Binding-site contacts:
Ligand atom C contacts residue PHE484 of chain 1.A at 3.9 Å (hydrophobic).
Ligand atom N contacts residue SER688 of chain 1.A at 4.3 Å.
Ligand atom OXT contacts residue PHE484 of chain 1.A at 4.2 Å.
Ligand atom OXT contacts residue ARG523 of chain 1.A at 3.3 Å (salt-bridge).
Ligand atom OXT contacts residue SER688 of chain 1.A at 3.8 Å.
Ligand atom O contacts residue SER687 of chain 1.A at 3.2 Å (h-bond).
Ligand atom N contacts residue PHE758 of chain 1.A at 4.5 Å.
Ligand atom CA contacts residue ASP732 of chain 1.A at 3.9 Å.
Ligand atom N contacts residue PRO516 of chain 1.A at 4.2 Å.
Ligand atom O contacts residue ARG523 of chain 1.A at 3.4 Å (salt-bridge).
Ligand atom O contacts residue SER688 of chain 1.A at 3.0 Å (h-bond).
Ligand atom N contacts residue THR518 of chain 1.A at 3.1 Å (h-bond).
Ligand atom CA contacts residue TRP731 of chain 1.A at 4.0 Å (hydrophobic).
Ligand atom N contacts residue ASP732 of chain 1.A at 2.6 Å (salt-bridge).
Ligand atom OXT contacts residue THR518 of chain 1.A at 2.8 Å (h-bond).
Ligand atom O contacts residue PHE484 of chain 1.A at 3.6 Å.
Ligand atom CA contacts residue SER688 of chain 1.A at 4.1 Å.
Ligand atom OXT contacts residue PRO516 of chain 1.A at 4.2 Å.
Ligand atom CA contacts residue THR518 of chain 1.A at 4.0 Å.
Ligand atom C contacts residue SER687 of chain 1.A at 3.8 Å.
Ligand atom OXT contacts residue LEU517 of chain 1.A at 3.5 Å.
Ligand atom C contacts residue ARG523 of chain 1.A at 4.1 Å.
Ligand atom C contacts residue THR518 of chain 1.A at 3.9 Å.
Ligand atom CA contacts residue PHE484 of chain 1.A at 4.1 Å (hydrophobic).
Ligand atom CA contacts residue SER687 of chain 1.A at 3.7 Å.
Ligand atom C contacts residue LEU517 of chain 1.A at 4.5 Å (hydrophobic).
Ligand atom C contacts residue SER688 of chain 1.A at 3.6 Å.

Sequence of chain 1.A:
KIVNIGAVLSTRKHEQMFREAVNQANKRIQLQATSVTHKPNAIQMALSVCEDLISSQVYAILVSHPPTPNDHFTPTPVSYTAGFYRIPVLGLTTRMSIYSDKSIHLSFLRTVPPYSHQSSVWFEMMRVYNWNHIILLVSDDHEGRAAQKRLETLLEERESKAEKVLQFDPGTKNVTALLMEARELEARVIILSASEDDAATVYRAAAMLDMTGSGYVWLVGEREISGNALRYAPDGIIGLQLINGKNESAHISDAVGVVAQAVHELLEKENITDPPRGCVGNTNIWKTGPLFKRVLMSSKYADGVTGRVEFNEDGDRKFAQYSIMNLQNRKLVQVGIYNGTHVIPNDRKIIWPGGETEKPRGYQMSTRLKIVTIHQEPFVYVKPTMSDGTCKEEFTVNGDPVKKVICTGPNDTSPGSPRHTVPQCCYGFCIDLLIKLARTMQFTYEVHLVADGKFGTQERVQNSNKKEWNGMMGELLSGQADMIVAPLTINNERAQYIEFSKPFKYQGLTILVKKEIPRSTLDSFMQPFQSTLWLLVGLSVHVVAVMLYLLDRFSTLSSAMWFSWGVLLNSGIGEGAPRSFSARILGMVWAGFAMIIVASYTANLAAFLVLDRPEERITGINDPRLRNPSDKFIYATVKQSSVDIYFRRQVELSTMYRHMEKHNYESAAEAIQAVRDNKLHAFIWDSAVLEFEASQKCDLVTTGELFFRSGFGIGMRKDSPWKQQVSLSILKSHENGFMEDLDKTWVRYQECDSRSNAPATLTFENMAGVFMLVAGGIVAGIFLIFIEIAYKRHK

A small-molecule ligand and the protein it binds are described below.
Small molecule (SMILES): NCC(=O)O